Binding-site contacts:
Ligand atom C26 contacts residue GLN89 of chain 1.C at 3.4 Å.
Ligand atom O24 contacts residue ARG251 of chain 1.C at 3.1 Å (salt-bridge).
Ligand atom O1 contacts residue THR88 of chain 1.C at 3.2 Å (h-bond).
Ligand atom C21 contacts residue THR88 of chain 1.C at 3.6 Å.
Ligand atom C41 contacts residue GLN28 of chain 1.C at 3.5 Å.
Ligand atom C14 contacts residue GLN89 of chain 1.C at 3.7 Å.
Ligand atom C35 contacts residue GLY246 of chain 1.C at 3.5 Å.
Ligand atom C58 contacts residue TYR87 of chain 1.C at 3.8 Å (hydrophobic).
Ligand atom O1 contacts residue GOL1 of chain 1.H at 3.6 Å.
Ligand atom C58 contacts residue ASP48 of chain 1.C at 3.7 Å.
Ligand atom O7 contacts residue GLY246 of chain 1.C at 3.5 Å.
Ligand atom C5 contacts residue ASP244 of chain 1.C at 3.6 Å.
Ligand atom C41 contacts residue GLY29 of chain 1.C at 3.8 Å.
Ligand atom C38 contacts residue GLY27 of chain 1.C at 3.6 Å.
Ligand atom C53 contacts residue LEU46 of chain 1.C at 3.6 Å (hydrophobic).
Ligand atom O34 contacts residue THR248 of chain 1.C at 3.3 Å (h-bond).
Ligand atom O7 contacts residue ASP244 of chain 1.C at 2.8 Å (salt-bridge).
Ligand atom O7 contacts residue ASP48 of chain 1.C at 2.6 Å (salt-bridge).
Ligand atom C2 contacts residue ASP244 of chain 1.C at 3.3 Å.
Ligand atom C50 contacts residue TRP131 of chain 1.C at 3.5 Å (hydrophobic).
Ligand atom C5 contacts residue ASP48 of chain 1.C at 3.5 Å.
Ligand atom C17 contacts residue GLN89 of chain 1.C at 3.6 Å.
Ligand atom O65 contacts residue TYR87 of chain 1.C at 3.5 Å.
Ligand atom C41 contacts residue GLY27 of chain 1.C at 3.6 Å.
Ligand atom O65 contacts residue THR88 of chain 1.C at 3.1 Å (h-bond).
Ligand atom C15 contacts residue GLY246 of chain 1.C at 3.3 Å.
Ligand atom C18 contacts residue GLN89 of chain 1.C at 3.7 Å.
Ligand atom N11 contacts residue GLY246 of chain 1.C at 3.1 Å (h-bond).
Ligand atom O65 contacts residue GLN89 of chain 1.C at 2.5 Å (h-bond).
Ligand atom C61 contacts residue GLN89 of chain 1.C at 3.1 Å.
Ligand atom C13 contacts residue GLN89 of chain 1.C at 3.5 Å.
Ligand atom C23 contacts residue THR88 of chain 1.C at 3.8 Å.
Ligand atom C35 contacts residue THR248 of chain 1.C at 3.1 Å.
Ligand atom O1 contacts residue TYR87 of chain 1.C at 3.6 Å.
Ligand atom C9 contacts residue TYR87 of chain 1.C at 3.7 Å (hydrophobic).
Ligand atom N25 contacts residue THR88 of chain 1.C at 3.7 Å.
Ligand atom C61 contacts residue TYR87 of chain 1.C at 3.8 Å (hydrophobic).
Ligand atom C21 contacts residue GLN89 of chain 1.C at 3.6 Å.
Ligand atom C41 contacts residue ILE126 of chain 1.C at 3.7 Å (hydrophobic).
Ligand atom C58 contacts residue GLY246 of chain 1.C at 3.8 Å.

The small molecule below binds the protein below.
Small molecule (SMILES): C[C@@H]1CCCCCCCOc2cc(cc(C(=O)N(C)C)c2)C(=O)N[C@H]([C@@H](O)CO)C1

Sequence of chain 1.C:
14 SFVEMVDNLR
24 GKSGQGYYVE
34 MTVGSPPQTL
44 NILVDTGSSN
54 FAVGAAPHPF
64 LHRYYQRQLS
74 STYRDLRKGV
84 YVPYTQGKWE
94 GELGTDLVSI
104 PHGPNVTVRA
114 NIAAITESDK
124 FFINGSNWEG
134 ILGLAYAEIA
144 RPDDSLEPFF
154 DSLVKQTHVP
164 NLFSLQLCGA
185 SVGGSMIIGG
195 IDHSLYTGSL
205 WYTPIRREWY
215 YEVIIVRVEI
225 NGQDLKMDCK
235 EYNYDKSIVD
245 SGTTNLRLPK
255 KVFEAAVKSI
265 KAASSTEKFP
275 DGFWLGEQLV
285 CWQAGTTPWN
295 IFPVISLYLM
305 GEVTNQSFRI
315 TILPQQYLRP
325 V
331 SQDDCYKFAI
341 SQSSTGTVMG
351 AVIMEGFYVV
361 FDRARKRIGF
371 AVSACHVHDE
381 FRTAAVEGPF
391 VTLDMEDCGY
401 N